Binding-site contacts:
Ligand atom C8 contacts residue SER369 of chain 1.B at 4.4 Å.
Ligand atom C5 contacts residue ASN371 of chain 1.B at 3.6 Å.
Ligand atom C8 contacts residue GLU400 of chain 1.B at 3.6 Å.
Ligand atom C8 contacts residue ASN371 of chain 1.B at 4.3 Å.
Ligand atom C3 contacts residue ASN371 of chain 1.B at 3.8 Å.
Ligand atom C8 contacts residue ASN99 of chain 1.B at 4.3 Å.
Ligand atom C6 contacts residue PRO381 of chain 1.B at 4.4 Å (hydrophobic).
Ligand atom C4 contacts residue ASN371 of chain 1.B at 4.2 Å.
Ligand atom C2 contacts residue ASN371 of chain 1.B at 2.4 Å.
Ligand atom C1 contacts residue ASN371 of chain 1.B at 1.4 Å.
Ligand atom N2 contacts residue ASN371 of chain 1.B at 2.9 Å (h-bond).
Ligand atom O3 contacts residue GLU400 of chain 1.B at 3.8 Å.
Ligand atom O7 contacts residue ASN371 of chain 1.B at 3.2 Å (h-bond).
Ligand atom C7 contacts residue SER398 of chain 1.B at 3.6 Å.
Ligand atom O5 contacts residue ASN371 of chain 1.B at 2.4 Å (h-bond).
Ligand atom C8 contacts residue SER398 of chain 1.B at 3.4 Å.
Ligand atom C7 contacts residue GLU400 of chain 1.B at 4.4 Å.
Ligand atom O7 contacts residue SER398 of chain 1.B at 3.0 Å (h-bond).
Ligand atom C7 contacts residue ASN371 of chain 1.B at 3.2 Å.
Ligand atom N2 contacts residue GLU400 of chain 1.B at 4.0 Å.
Ligand atom C8 contacts residue ILE399 of chain 1.B at 3.8 Å (hydrophobic).
Ligand atom O5 contacts residue PRO381 of chain 1.B at 4.2 Å.

Sequence of chain 1.B:
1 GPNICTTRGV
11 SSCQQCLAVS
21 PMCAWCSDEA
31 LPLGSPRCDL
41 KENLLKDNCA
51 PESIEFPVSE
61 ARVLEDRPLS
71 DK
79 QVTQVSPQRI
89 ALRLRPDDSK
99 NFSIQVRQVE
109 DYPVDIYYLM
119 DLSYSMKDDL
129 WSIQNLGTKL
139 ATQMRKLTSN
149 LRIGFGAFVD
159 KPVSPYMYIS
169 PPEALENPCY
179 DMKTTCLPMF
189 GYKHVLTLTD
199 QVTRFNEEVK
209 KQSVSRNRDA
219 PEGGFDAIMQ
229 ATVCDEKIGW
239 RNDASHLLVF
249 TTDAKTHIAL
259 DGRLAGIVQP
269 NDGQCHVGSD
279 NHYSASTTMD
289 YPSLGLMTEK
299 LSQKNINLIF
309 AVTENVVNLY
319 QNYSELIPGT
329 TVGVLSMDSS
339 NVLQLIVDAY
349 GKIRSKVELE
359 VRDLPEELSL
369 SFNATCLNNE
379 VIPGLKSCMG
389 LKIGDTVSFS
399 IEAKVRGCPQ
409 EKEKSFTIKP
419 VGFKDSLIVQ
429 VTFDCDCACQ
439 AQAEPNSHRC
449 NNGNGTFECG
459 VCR

The small molecule below binds the protein below.
Small molecule (SMILES): CC(=O)N[C@@H]1[C@@H](O)[C@H](O)[C@@H](CO)O[C@H]1O